Binding-site contacts:
Ligand atom N18 contacts residue MET375 of chain 1.A at 3.7 Å.
Ligand atom C21 contacts residue MET186 of chain 1.A at 3.9 Å (hydrophobic).
Ligand atom N08 contacts residue PHE177 of chain 1.A at 3.6 Å.
Ligand atom O23 contacts residue LEU354 of chain 1.A at 3.5 Å.
Ligand atom C11 contacts residue PHE177 of chain 1.A at 3.6 Å (hydrophobic).
Ligand atom O23 contacts residue ASN358 of chain 1.A at 3.3 Å (h-bond).
Ligand atom C21 contacts residue TRP351 of chain 1.A at 3.5 Å (hydrophobic).
Ligand atom C03 contacts residue LEU372 of chain 1.A at 3.8 Å (hydrophobic).
Ligand atom C16 contacts residue MET375 of chain 1.A at 3.7 Å (hydrophobic).
Ligand atom N10 contacts residue ILE379 of chain 1.A at 3.7 Å.
Ligand atom N15 contacts residue PHE177 of chain 1.A at 3.4 Å.
Ligand atom C24 contacts residue GLU178 of chain 1.A at 3.6 Å.
Ligand atom C22 contacts residue HIS355 of chain 1.A at 3.2 Å.
Ligand atom N18 contacts residue PHE177 of chain 1.A at 3.6 Å.
Ligand atom C16 contacts residue PHE177 of chain 1.A at 3.4 Å (hydrophobic).
Ligand atom N17 contacts residue MET375 of chain 1.A at 3.7 Å.
Ligand atom C22 contacts residue MET186 of chain 1.A at 3.5 Å (hydrophobic).
Ligand atom C19 contacts residue LEU354 of chain 1.A at 3.4 Å (hydrophobic).
Ligand atom N14 contacts residue ASN358 of chain 1.A at 3.2 Å (h-bond).
Ligand atom C04 contacts residue LEU372 of chain 1.A at 3.7 Å (hydrophobic).
Ligand atom N17 contacts residue GLU178 of chain 1.A at 2.7 Å (salt-bridge).
Ligand atom C20 contacts residue LEU354 of chain 1.A at 3.8 Å (hydrophobic).
Ligand atom C21 contacts residue LEU94 of chain 1.A at 3.4 Å (hydrophobic).
Ligand atom C20 contacts residue LEU94 of chain 1.A at 3.7 Å (hydrophobic).
Ligand atom C25 contacts residue GLU178 of chain 1.A at 3.9 Å.
Ligand atom C19 contacts residue MET186 of chain 1.A at 3.5 Å (hydrophobic).
Ligand atom C16 contacts residue ASN358 of chain 1.A at 3.9 Å.
Ligand atom N18 contacts residue GLU178 of chain 1.A at 3.5 Å (salt-bridge).
Ligand atom C13 contacts residue LEU354 of chain 1.A at 3.5 Å (hydrophobic).
Ligand atom N12 contacts residue PHE177 of chain 1.A at 3.8 Å.
Ligand atom C09 contacts residue PHE177 of chain 1.A at 3.5 Å (hydrophobic).
Ligand atom N17 contacts residue ASN358 of chain 1.A at 2.7 Å (h-bond).
Ligand atom C16 contacts residue GLU178 of chain 1.A at 3.6 Å.
Ligand atom C07 contacts residue PHE177 of chain 1.A at 3.8 Å (hydrophobic).
Ligand atom O23 contacts residue MET186 of chain 1.A at 3.3 Å.
Ligand atom N12 contacts residue LEU354 of chain 1.A at 3.7 Å.
Ligand atom C13 contacts residue PHE177 of chain 1.A at 3.7 Å (hydrophobic).
Ligand atom C20 contacts residue MET186 of chain 1.A at 3.9 Å (hydrophobic).
Ligand atom N10 contacts residue PHE177 of chain 1.A at 3.6 Å.
Ligand atom N14 contacts residue PHE177 of chain 1.A at 3.5 Å.

The protein below binds the small molecule below.
Small molecule (SMILES): CN1CCN(CCNc2nc(N)n3nc(-c4ccco4)nc3n2)CC1

Sequence of chain 1.A:
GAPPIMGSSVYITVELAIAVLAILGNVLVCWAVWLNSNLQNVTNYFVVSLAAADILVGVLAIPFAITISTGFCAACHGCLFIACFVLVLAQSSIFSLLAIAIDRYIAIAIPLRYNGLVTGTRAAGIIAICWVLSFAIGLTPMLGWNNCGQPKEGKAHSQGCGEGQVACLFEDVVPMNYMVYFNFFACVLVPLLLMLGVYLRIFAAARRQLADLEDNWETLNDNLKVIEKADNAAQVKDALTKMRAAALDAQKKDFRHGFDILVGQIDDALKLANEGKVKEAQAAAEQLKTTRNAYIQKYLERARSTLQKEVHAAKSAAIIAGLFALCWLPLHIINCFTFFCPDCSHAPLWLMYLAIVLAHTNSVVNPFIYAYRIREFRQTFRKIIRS